Binding-site contacts:
Ligand atom C4' contacts residue ILE342 of chain 1.A at 3.6 Å (hydrophobic).
Ligand atom O3' contacts residue THR268 of chain 1.A at 3.4 Å.
Ligand atom C5' contacts residue THR272 of chain 1.A at 3.4 Å.
Ligand atom OP2 contacts residue ARG345 of chain 1.A at 3.0 Å (salt-bridge).
Ligand atom OP1 contacts residue THR272 of chain 1.A at 2.8 Å (h-bond).
Ligand atom OP2 contacts residue ARG345 of chain 1.A at 3.5 Å (salt-bridge).
Ligand atom C2 contacts residue MES1 of chain 1.K at 3.4 Å.
Ligand atom OP1 contacts residue THR266 of chain 1.A at 2.9 Å (h-bond).
Ligand atom OP1 contacts residue ARG294 of chain 1.A at 2.9 Å (salt-bridge).
Ligand atom O4' contacts residue TYR303 of chain 1.A at 3.4 Å (h-bond).
Ligand atom OP1 contacts residue ILE344 of chain 1.A at 2.8 Å (h-bond).
Ligand atom C1' contacts residue GLN340 of chain 1.A at 3.5 Å.
Ligand atom OP2 contacts residue ALA274 of chain 1.A at 3.1 Å (h-bond).
Ligand atom O4' contacts residue ASN341 of chain 1.A at 3.2 Å.
Ligand atom N1 contacts residue MES1 of chain 1.K at 3.7 Å.
Ligand atom C1' contacts residue ASN341 of chain 1.A at 3.6 Å.
Ligand atom O2 contacts residue ARG331 of chain 1.A at 2.8 Å (salt-bridge).
Ligand atom C5' contacts residue ARG294 of chain 1.A at 3.4 Å.
Ligand atom O3' contacts residue ARG294 of chain 1.A at 3.2 Å.
Ligand atom OP1 contacts residue GLN295 of chain 1.A at 3.5 Å.
Ligand atom C1' contacts residue TYR303 of chain 1.A at 3.3 Å (hydrophobic).
Ligand atom C5' contacts residue ILE342 of chain 1.A at 3.1 Å (hydrophobic).
Ligand atom OP1 contacts residue LYS267 of chain 1.A at 2.7 Å (salt-bridge).
Ligand atom OP1 contacts residue ARG345 of chain 1.A at 2.9 Å (salt-bridge).
Ligand atom N3 contacts residue MES1 of chain 1.K at 3.5 Å.
Ligand atom C3' contacts residue ASP546 of chain 1.A at 3.6 Å.
Ligand atom C2' contacts residue GLN340 of chain 1.A at 3.6 Å.
Ligand atom C4' contacts residue VAL544 of chain 1.A at 3.7 Å (hydrophobic).
Ligand atom OP1 contacts residue THR268 of chain 1.A at 2.8 Å (h-bond).
Ligand atom C2' contacts residue ASN341 of chain 1.A at 3.5 Å.
Ligand atom O3' contacts residue PRO343 of chain 1.A at 3.6 Å.
Ligand atom O2 contacts residue ASN341 of chain 1.A at 2.9 Å (h-bond).
Ligand atom C1' contacts residue HIS545 of chain 1.A at 3.7 Å.
Ligand atom C5 contacts residue ARG345 of chain 1.A at 3.3 Å.
Ligand atom P contacts residue ARG294 of chain 1.A at 3.5 Å.
Ligand atom O2 contacts residue MES1 of chain 1.K at 3.5 Å.
Ligand atom OP1 contacts residue ILE344 of chain 1.A at 3.6 Å.
Ligand atom O2 contacts residue LYS298 of chain 1.A at 3.4 Å.
Ligand atom OP1 contacts residue PRO343 of chain 1.A at 3.5 Å.
Ligand atom O4' contacts residue HIS545 of chain 1.A at 3.5 Å.

This protein binds this small molecule.
Small molecule (SMILES): Cc1cn([C@H]2C[C@H](O[P](=O)(O)OC[C@H]3O[C@@H](n4ccc(N)nc4=O)C[C@@H]3O[P](=O)(O)OC[C@@H]3CC[C@H](n4ccc(N)nc4=O)O3)[C@@H](CO[P](=O)(O)O[C@H]3C[C@H](n4ccc(N)nc4=O)O[C@@H]3CO[P](=O)(O)O[C@H]3C[C@H](n4cnc5c4NC=NC5N)O[C@@H]3CO[P](=O)(O)O[C@H]3C[C@H](n4cnc5c(=O)[nH]c(N)nc54)O[C@@H]3CO[P](=O)(O)O[C@H]3C[C@H](n4cc(C)c(=O)[nH]c4=O)O[C@@H]3CO[P](=O)(O)O[C@H]3C[C@H](n4ccc(N)nc4=O)O[C@@H]3CO[P](=O)(O)O[C@H]3C[C@H](n4ccc(N)nc4=O)O[C@@H]3CO)O2)c(=O)[nH]c1=O

Sequence of chain 1.A:
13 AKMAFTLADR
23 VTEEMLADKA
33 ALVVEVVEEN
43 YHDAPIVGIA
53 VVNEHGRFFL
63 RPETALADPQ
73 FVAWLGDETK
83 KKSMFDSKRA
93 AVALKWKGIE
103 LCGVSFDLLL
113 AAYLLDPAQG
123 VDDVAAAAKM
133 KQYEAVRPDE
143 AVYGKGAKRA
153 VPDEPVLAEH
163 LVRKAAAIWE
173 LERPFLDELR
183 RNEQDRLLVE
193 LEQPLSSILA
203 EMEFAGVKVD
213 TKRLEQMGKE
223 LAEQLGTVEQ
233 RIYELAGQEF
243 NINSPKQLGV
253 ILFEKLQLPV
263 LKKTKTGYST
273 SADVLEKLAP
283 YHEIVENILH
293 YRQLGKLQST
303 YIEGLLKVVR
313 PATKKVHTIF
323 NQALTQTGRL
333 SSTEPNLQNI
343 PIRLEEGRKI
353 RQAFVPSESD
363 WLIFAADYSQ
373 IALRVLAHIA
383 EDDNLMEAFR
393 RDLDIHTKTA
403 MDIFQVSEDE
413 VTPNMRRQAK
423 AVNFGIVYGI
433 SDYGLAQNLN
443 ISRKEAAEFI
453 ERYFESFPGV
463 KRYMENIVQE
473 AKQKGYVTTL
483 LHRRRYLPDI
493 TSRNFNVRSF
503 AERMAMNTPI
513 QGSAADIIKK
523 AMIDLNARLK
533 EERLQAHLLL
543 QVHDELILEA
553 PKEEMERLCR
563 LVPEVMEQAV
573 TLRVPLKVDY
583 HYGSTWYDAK